Sequence of chain 1.A:
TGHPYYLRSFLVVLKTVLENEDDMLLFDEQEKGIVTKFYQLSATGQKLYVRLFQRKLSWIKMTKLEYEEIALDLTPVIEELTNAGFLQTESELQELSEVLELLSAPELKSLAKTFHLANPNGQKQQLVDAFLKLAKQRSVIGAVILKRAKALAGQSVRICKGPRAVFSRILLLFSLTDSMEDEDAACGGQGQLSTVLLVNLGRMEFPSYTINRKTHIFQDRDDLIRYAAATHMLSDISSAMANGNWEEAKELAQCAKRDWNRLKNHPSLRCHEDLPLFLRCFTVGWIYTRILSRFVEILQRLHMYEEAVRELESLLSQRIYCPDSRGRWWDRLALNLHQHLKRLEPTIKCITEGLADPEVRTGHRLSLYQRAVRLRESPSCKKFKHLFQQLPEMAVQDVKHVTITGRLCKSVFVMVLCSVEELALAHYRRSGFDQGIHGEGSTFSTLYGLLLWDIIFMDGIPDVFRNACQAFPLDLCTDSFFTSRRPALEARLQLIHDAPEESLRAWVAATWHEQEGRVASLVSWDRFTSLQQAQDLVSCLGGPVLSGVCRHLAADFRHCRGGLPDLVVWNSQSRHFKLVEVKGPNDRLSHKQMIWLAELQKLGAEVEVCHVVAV

Binding-site contacts:
Ligand atom P contacts residue LYS620 of chain 1.A at 3.7 Å.
Ligand atom OP1 contacts residue VAL448 of chain 1.A at 3.1 Å.
Ligand atom OP1 contacts residue GLY590 of chain 1.A at 3.2 Å.
Ligand atom C7 contacts residue ASN614 of chain 1.A at 3.4 Å.
Ligand atom OP1 contacts residue ASP594 of chain 1.A at 3.6 Å.
Ligand atom P contacts residue ASN614 of chain 1.A at 3.8 Å.
Ligand atom C3' contacts residue SER429 of chain 1.A at 3.6 Å.
Ligand atom O5' contacts residue ARG340 of chain 1.A at 3.8 Å.
Ligand atom OP2 contacts residue HIS376 of chain 1.A at 2.4 Å (h-bond).
Ligand atom OP1 contacts residue LYS620 of chain 1.A at 3.3 Å (salt-bridge).
Ligand atom OP2 contacts residue GLN621 of chain 1.A at 3.7 Å.
Ligand atom C4' contacts residue LYS428 of chain 1.A at 3.8 Å.
Ligand atom OP2 contacts residue ASP615 of chain 1.A at 3.4 Å (salt-bridge).
Ligand atom OP2 contacts residue GLY591 of chain 1.A at 3.6 Å.
Ligand atom OP3 contacts residue ARG586 of chain 1.A at 3.1 Å (salt-bridge).
Ligand atom OP1 contacts residue LYS620 of chain 1.A at 3.2 Å (salt-bridge).
Ligand atom N7 contacts residue ASN614 of chain 1.A at 3.7 Å.
Ligand atom OP1 contacts residue GLY591 of chain 1.A at 2.8 Å (h-bond).
Ligand atom O3' contacts residue LYS428 of chain 1.A at 3.8 Å.
Ligand atom P contacts residue GLY591 of chain 1.A at 3.6 Å.
Ligand atom OP1 contacts residue ARG589 of chain 1.A at 3.2 Å (salt-bridge).
Ligand atom OP1 contacts residue SER429 of chain 1.A at 3.6 Å (h-bond).
Ligand atom OP3 contacts residue ARG340 of chain 1.A at 3.3 Å (salt-bridge).
Ligand atom C8 contacts residue ASN614 of chain 1.A at 3.1 Å.
Ligand atom OP1 contacts residue LYS428 of chain 1.A at 3.5 Å.
Ligand atom OP1 contacts residue GLU609 of chain 1.A at 3.1 Å (salt-bridge).
Ligand atom OP1 contacts residue ARG586 of chain 1.A at 3.1 Å (salt-bridge).
Ligand atom OP2 contacts residue LYS620 of chain 1.A at 3.2 Å (salt-bridge).
Ligand atom O5' contacts residue SER429 of chain 1.A at 3.3 Å (h-bond).
Ligand atom O3' contacts residue ARG589 of chain 1.A at 3.6 Å (salt-bridge).
Ligand atom C5' contacts residue SER429 of chain 1.A at 3.4 Å.
Ligand atom OP2 contacts residue ASN614 of chain 1.A at 2.6 Å (h-bond).
Ligand atom C5' contacts residue GLU468 of chain 1.A at 3.6 Å.
Ligand atom OP2 contacts residue ARG340 of chain 1.A at 3.7 Å.
Ligand atom P contacts residue HIS376 of chain 1.A at 3.7 Å.
Ligand atom OP2 contacts residue LYS611 of chain 1.A at 3.6 Å.
Ligand atom OP1 contacts residue LYS611 of chain 1.A at 3.4 Å (salt-bridge).
Ligand atom OP1 contacts residue CA1 of chain 1.I at 2.3 Å.
Ligand atom P contacts residue CA1 of chain 1.I at 3.7 Å.
Ligand atom C5' contacts residue LYS428 of chain 1.A at 3.3 Å.

A protein and the small-molecule ligand that binds it are described below.
Small molecule (SMILES): Cc1cn([C@H]2C[C@H](O[P](=O)(O)OC[C@H]3O[C@@H](n4cnc5c(=O)nc(N)[nH]c54)C[C@@H]3O)[C@@H](CO[P](=O)(O)O[C@H]3C[C@H](n4cnc5c(=O)nc(N)[nH]c54)O[C@@H]3CO[P](=O)(O)O[C@H]3C[C@H](n4ccc(N)nc4=O)O[C@@H]3CO[P](=O)(O)O[C@H]3C[C@H](n4cnc5c(=O)nc(N)[nH]c54)O[C@@H]3CO[P](=O)(O)O[C@H]3C[C@H](n4cnc5c(=O)nc(N)[nH]c54)O[C@@H]3CO[P](=O)(O)O[C@H]3C[C@H](n4cnc5c(N)ncnc54)O[C@@H]3CO[P](=O)(O)O[C@H]3C[C@H](n4cnc5c(=O)nc(N)[nH]c54)O[C@@H]3COP(=O)(O)O)O2)c(=O)[nH]c1=O